Binding-site contacts:
Ligand atom O5 contacts residue ASN158 of chain 1.A at 2.4 Å (h-bond).
Ligand atom C7 contacts residue LEU108 of chain 1.A at 4.0 Å (hydrophobic).
Ligand atom C7 contacts residue ASN158 of chain 1.A at 4.1 Å.
Ligand atom C2 contacts residue ASN158 of chain 1.A at 2.6 Å.
Ligand atom C4 contacts residue ASN158 of chain 1.A at 4.3 Å.
Ligand atom C8 contacts residue SER99 of chain 1.A at 4.3 Å.
Ligand atom C3 contacts residue ASN158 of chain 1.A at 3.9 Å.
Ligand atom C8 contacts residue LEU108 of chain 1.A at 3.5 Å (hydrophobic).
Ligand atom N2 contacts residue SER106 of chain 1.A at 4.4 Å.
Ligand atom C5 contacts residue ASN158 of chain 1.A at 3.6 Å.
Ligand atom O7 contacts residue LEU108 of chain 1.A at 4.0 Å.
Ligand atom C1 contacts residue ASN158 of chain 1.A at 1.4 Å.
Ligand atom N2 contacts residue ASN158 of chain 1.A at 3.1 Å (h-bond).
Ligand atom C8 contacts residue ASP101 of chain 1.A at 4.5 Å.

The small molecule below binds the protein below.
Small molecule (SMILES): CC(=O)N[C@H]1[C@H](O[C@H]2[C@H](O)[C@@H](NC(C)=O)CO[C@@H]2CO)O[C@H](CO)[C@@H](O)[C@@H]1O

Sequence of chain 1.A:
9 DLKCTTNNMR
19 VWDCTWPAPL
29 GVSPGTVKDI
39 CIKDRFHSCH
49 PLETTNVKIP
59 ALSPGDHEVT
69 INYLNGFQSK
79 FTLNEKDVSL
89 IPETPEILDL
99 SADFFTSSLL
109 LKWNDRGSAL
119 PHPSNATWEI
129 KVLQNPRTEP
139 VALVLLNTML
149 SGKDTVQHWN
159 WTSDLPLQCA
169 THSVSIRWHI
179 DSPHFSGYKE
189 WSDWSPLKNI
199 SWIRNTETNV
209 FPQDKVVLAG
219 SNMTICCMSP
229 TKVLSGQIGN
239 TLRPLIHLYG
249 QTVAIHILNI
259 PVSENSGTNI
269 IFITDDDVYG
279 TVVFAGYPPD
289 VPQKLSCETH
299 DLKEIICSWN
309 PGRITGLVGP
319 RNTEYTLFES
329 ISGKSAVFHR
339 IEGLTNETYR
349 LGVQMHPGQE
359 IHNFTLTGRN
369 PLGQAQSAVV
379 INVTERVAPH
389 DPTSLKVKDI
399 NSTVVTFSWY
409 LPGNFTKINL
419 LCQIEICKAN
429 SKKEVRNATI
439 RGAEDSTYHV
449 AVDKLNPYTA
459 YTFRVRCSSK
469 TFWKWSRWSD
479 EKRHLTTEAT